Binding-site contacts:
Ligand atom C10 contacts residue GLN65 of chain 18.A at 4.5 Å.
Ligand atom C8 contacts residue GLN120 of chain 17.A at 4.1 Å.
Ligand atom O1A contacts residue ALA118 of chain 17.A at 4.5 Å.
Ligand atom C6 contacts residue ALA118 of chain 17.A at 3.4 Å (hydrophobic).
Ligand atom O10 contacts residue GLN65 of chain 18.A at 4.0 Å.
Ligand atom C4 contacts residue ALA118 of chain 17.A at 4.0 Å (hydrophobic).
Ligand atom O9 contacts residue THR42 of chain 18.A at 4.0 Å.
Ligand atom C10 contacts residue ALA64 of chain 18.A at 4.5 Å (hydrophobic).
Ligand atom C1 contacts residue ARG129 of chain 17.A at 4.0 Å.
Ligand atom C11 contacts residue TRP119 of chain 17.A at 4.4 Å (hydrophobic).
Ligand atom C5 contacts residue ALA118 of chain 17.A at 3.6 Å (hydrophobic).
Ligand atom C8 contacts residue ALA118 of chain 17.A at 4.3 Å (hydrophobic).
Ligand atom O8 contacts residue GLN120 of chain 17.A at 2.8 Å (h-bond).
Ligand atom C10 contacts residue ALA118 of chain 17.A at 3.8 Å (hydrophobic).
Ligand atom O10 contacts residue ALA64 of chain 18.A at 3.8 Å.
Ligand atom C11 contacts residue GLN132 of chain 17.A at 4.3 Å.
Ligand atom C7 contacts residue ALA118 of chain 17.A at 3.6 Å (hydrophobic).
Ligand atom O8 contacts residue ALA118 of chain 17.A at 3.8 Å.
Ligand atom O1A contacts residue ARG129 of chain 17.A at 3.3 Å (salt-bridge).
Ligand atom O9 contacts residue GLN120 of chain 17.A at 3.5 Å (h-bond).
Ligand atom C11 contacts residue ALA118 of chain 17.A at 3.9 Å (hydrophobic).
Ligand atom O1B contacts residue ARG129 of chain 17.A at 3.9 Å.
Ligand atom C11 contacts residue GLN65 of chain 18.A at 3.7 Å.
Ligand atom O8 contacts residue TRP119 of chain 17.A at 3.8 Å.
Ligand atom C9 contacts residue TRP119 of chain 17.A at 4.3 Å (hydrophobic).
Ligand atom N5 contacts residue ALA118 of chain 17.A at 2.8 Å (h-bond).

This protein binds this small molecule.
Small molecule (SMILES): CC(=O)N[C@H]1[C@H]([C@H](O)[C@H](O)CO)O[C@@](O[C@H]2[C@@H](O)[C@@H](CO)O[C@@H](O[C@H]3[C@H](O)[C@@H](O)[C@@H](O)O[C@@H]3CO)[C@@H]2O)(C(=O)O)C[C@@H]1O

Sequence of chain 18.A:
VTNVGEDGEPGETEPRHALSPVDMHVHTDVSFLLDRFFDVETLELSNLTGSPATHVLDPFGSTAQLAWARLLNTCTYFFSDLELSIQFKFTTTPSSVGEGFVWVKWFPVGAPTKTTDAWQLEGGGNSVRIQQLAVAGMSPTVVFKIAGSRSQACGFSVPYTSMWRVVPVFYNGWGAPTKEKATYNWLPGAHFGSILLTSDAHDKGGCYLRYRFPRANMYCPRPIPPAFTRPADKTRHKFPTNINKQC

Sequence of chain 17.A:
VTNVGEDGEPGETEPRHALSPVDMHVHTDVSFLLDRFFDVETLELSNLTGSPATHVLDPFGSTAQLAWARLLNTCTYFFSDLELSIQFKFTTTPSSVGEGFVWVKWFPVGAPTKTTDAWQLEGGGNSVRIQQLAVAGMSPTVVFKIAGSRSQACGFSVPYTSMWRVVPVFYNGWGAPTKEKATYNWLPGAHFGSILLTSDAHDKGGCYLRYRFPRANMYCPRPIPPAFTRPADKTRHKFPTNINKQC